A protein and the small-molecule ligand that binds it are described below.
Small molecule (SMILES): CC(=O)N[C@@H]1[C@@H](O)[C@H](O)[C@@H](CO)O[C@H]1O

Binding-site contacts:
Ligand atom N2 contacts residue ASN168 of chain 1.M at 2.9 Å (h-bond).
Ligand atom C3 contacts residue ASN168 of chain 1.M at 3.8 Å.
Ligand atom C1 contacts residue ASN168 of chain 1.M at 1.4 Å.
Ligand atom C7 contacts residue ASN168 of chain 1.M at 3.2 Å.
Ligand atom C4 contacts residue ASN168 of chain 1.M at 4.2 Å.
Ligand atom O3 contacts residue LEU416 of chain 1.L at 3.8 Å.
Ligand atom C7 contacts residue LEU416 of chain 1.L at 3.9 Å (hydrophobic).
Ligand atom C8 contacts residue LEU416 of chain 1.L at 4.0 Å (hydrophobic).
Ligand atom C2 contacts residue ASN168 of chain 1.M at 2.5 Å.
Ligand atom O7 contacts residue LEU416 of chain 1.L at 4.0 Å.
Ligand atom O5 contacts residue ASN168 of chain 1.M at 2.4 Å (h-bond).
Ligand atom C8 contacts residue ASP434 of chain 1.L at 4.0 Å.
Ligand atom C8 contacts residue ASN168 of chain 1.M at 4.4 Å.
Ligand atom N2 contacts residue LEU416 of chain 1.L at 4.2 Å.
Ligand atom O7 contacts residue ASN168 of chain 1.M at 3.1 Å (h-bond).
Ligand atom C5 contacts residue ASN168 of chain 1.M at 3.7 Å.

Sequence of chain 1.L:
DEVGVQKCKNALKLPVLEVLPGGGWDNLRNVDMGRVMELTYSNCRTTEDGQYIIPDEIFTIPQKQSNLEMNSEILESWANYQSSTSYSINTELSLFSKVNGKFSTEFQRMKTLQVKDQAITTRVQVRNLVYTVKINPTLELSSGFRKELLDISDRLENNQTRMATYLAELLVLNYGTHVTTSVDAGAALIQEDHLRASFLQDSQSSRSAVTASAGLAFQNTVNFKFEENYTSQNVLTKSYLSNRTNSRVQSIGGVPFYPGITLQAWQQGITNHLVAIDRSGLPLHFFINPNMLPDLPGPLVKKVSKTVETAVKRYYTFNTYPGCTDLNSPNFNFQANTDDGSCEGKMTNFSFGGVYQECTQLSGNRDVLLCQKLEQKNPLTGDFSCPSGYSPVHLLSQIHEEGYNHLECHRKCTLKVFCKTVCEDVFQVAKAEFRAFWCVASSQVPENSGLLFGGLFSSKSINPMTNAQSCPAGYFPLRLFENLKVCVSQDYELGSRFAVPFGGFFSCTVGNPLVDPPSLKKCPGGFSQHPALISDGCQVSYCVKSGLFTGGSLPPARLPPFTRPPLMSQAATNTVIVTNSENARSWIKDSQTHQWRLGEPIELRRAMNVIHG

Sequence of chain 1.M:
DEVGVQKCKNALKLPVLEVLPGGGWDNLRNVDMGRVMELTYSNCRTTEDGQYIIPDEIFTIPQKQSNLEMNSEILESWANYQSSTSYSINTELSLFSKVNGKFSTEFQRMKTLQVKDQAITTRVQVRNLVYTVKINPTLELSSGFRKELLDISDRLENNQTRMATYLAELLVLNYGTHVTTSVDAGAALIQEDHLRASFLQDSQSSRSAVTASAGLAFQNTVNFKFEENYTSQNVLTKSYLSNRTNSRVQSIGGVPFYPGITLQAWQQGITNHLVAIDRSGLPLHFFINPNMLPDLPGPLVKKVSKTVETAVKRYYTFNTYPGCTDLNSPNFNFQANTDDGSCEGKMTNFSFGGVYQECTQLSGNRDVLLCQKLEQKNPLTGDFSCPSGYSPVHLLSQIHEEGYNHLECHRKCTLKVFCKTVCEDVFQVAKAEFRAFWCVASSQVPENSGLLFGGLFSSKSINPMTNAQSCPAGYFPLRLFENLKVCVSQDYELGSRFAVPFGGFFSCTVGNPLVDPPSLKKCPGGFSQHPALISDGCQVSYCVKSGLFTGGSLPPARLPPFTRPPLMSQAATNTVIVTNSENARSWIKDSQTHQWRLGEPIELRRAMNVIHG